This small molecule binds to this protein.
Small molecule (SMILES): CC(=O)c1ccccc1

Sequence of chain 3.A:
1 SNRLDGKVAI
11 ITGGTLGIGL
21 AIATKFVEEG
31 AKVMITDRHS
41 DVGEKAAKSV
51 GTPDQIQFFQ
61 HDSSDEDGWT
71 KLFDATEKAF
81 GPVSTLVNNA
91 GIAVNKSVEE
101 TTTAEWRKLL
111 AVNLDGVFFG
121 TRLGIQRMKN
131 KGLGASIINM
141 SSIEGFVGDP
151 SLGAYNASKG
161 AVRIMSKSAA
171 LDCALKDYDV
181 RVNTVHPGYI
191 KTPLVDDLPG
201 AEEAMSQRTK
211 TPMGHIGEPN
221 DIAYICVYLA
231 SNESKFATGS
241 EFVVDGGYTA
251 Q

Binding-site contacts:
Ligand atom C7 contacts residue TYR155 of chain 3.A at 4.2 Å (hydrophobic).
Ligand atom C8 contacts residue TYR155 of chain 3.A at 4.4 Å (hydrophobic).
Ligand atom C5 contacts residue TYR189 of chain 3.A at 4.4 Å (hydrophobic).
Ligand atom C8 contacts residue NAD1 of chain 3.C at 3.5 Å.
Ligand atom C3 contacts residue ASN95 of chain 3.A at 3.1 Å.
Ligand atom C4 contacts residue ASN95 of chain 3.A at 3.5 Å.
Ligand atom C8 contacts residue TYR189 of chain 3.A at 3.4 Å (hydrophobic).
Ligand atom C6 contacts residue TYR189 of chain 3.A at 3.5 Å (hydrophobic).
Ligand atom C2 contacts residue LEU152 of chain 3.A at 3.8 Å (hydrophobic).
Ligand atom O1 contacts residue LEU152 of chain 3.A at 3.8 Å.
Ligand atom C5 contacts residue MET205 of chain 3.A at 4.2 Å (hydrophobic).
Ligand atom C3 contacts residue LEU152 of chain 3.A at 4.2 Å (hydrophobic).
Ligand atom O1 contacts residue TYR155 of chain 3.A at 3.1 Å.
Ligand atom C3 contacts residue ALA93 of chain 3.A at 3.6 Å (hydrophobic).
Ligand atom C7 contacts residue LEU152 of chain 3.A at 4.2 Å (hydrophobic).
Ligand atom C2 contacts residue ALA93 of chain 3.A at 3.5 Å (hydrophobic).
Ligand atom C7 contacts residue TYR189 of chain 3.A at 4.1 Å (hydrophobic).
Ligand atom C1 contacts residue TYR189 of chain 3.A at 4.2 Å (hydrophobic).
Ligand atom C2 contacts residue ASN95 of chain 3.A at 4.0 Å.
Ligand atom C6 contacts residue MET205 of chain 3.A at 4.3 Å (hydrophobic).